Binding-site contacts:
Ligand atom N2 contacts residue ASN294 of chain 1.A at 2.7 Å (h-bond).
Ligand atom C6 contacts residue GLY310 of chain 1.A at 3.9 Å.
Ligand atom C2 contacts residue ASN294 of chain 1.A at 2.2 Å.
Ligand atom C5 contacts residue SER41 of chain 1.A at 3.9 Å.
Ligand atom C5 contacts residue GLY310 of chain 1.A at 4.3 Å.
Ligand atom C4 contacts residue ASN294 of chain 1.A at 4.1 Å.
Ligand atom C5 contacts residue ASN294 of chain 1.A at 3.7 Å.
Ligand atom C1 contacts residue ASN294 of chain 1.A at 1.4 Å.
Ligand atom C1 contacts residue GLY310 of chain 1.A at 4.0 Å.
Ligand atom O5 contacts residue ASN294 of chain 1.A at 2.4 Å (h-bond).
Ligand atom O6 contacts residue SER311 of chain 1.A at 4.5 Å.
Ligand atom C7 contacts residue ASN294 of chain 1.A at 3.4 Å.
Ligand atom O6 contacts residue SER41 of chain 1.A at 3.6 Å.
Ligand atom O5 contacts residue GLY310 of chain 1.A at 3.3 Å.
Ligand atom O7 contacts residue ASN294 of chain 1.A at 3.7 Å.
Ligand atom C8 contacts residue ILE295 of chain 1.A at 4.5 Å (hydrophobic).
Ligand atom C8 contacts residue ASN294 of chain 1.A at 3.4 Å.
Ligand atom O6 contacts residue GLY310 of chain 1.A at 2.9 Å (h-bond).
Ligand atom C3 contacts residue ASN294 of chain 1.A at 3.6 Å.
Ligand atom C1 contacts residue SER41 of chain 1.A at 3.8 Å.
Ligand atom O5 contacts residue SER41 of chain 1.A at 3.6 Å.

Sequence of chain 1.A:
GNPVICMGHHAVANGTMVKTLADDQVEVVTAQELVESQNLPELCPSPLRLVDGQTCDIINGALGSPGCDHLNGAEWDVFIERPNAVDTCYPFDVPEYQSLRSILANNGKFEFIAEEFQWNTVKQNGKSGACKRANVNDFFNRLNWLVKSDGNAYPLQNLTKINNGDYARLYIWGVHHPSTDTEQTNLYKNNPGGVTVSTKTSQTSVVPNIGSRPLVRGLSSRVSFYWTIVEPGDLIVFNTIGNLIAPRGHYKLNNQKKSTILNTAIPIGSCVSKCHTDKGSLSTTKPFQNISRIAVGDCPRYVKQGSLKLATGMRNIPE

A protein and the small-molecule ligand that binds it are described below.
Small molecule (SMILES): CC(=O)N[C@@H]1[C@@H](O)[C@H](O)[C@@H](CO)O[C@H]1O